Binding-site contacts:
Ligand atom O5 contacts residue THR181 of chain 1.A at 4.1 Å.
Ligand atom C1 contacts residue ASN179 of chain 1.A at 1.4 Å.
Ligand atom N2 contacts residue VAL307 of chain 1.A at 4.3 Å.
Ligand atom C6 contacts residue GLU200 of chain 1.A at 4.0 Å.
Ligand atom O7 contacts residue ASN179 of chain 1.A at 3.5 Å (h-bond).
Ligand atom O6 contacts residue TYR198 of chain 1.A at 3.3 Å (h-bond).
Ligand atom C7 contacts residue ASN179 of chain 1.A at 3.5 Å.
Ligand atom C5 contacts residue GLU200 of chain 1.A at 4.3 Å.
Ligand atom O5 contacts residue GLU200 of chain 1.A at 3.3 Å (salt-bridge).
Ligand atom C6 contacts residue THR181 of chain 1.A at 4.5 Å.
Ligand atom N2 contacts residue ASN179 of chain 1.A at 3.0 Å (h-bond).
Ligand atom C1 contacts residue THR181 of chain 1.A at 4.3 Å.
Ligand atom C3 contacts residue ASN179 of chain 1.A at 3.8 Å.
Ligand atom C1 contacts residue GLU200 of chain 1.A at 4.2 Å.
Ligand atom C5 contacts residue ASN179 of chain 1.A at 3.6 Å.
Ligand atom O5 contacts residue ASN179 of chain 1.A at 2.3 Å (h-bond).
Ligand atom C2 contacts residue ASN179 of chain 1.A at 2.5 Å.
Ligand atom O6 contacts residue GLU200 of chain 1.A at 3.8 Å.
Ligand atom C8 contacts residue VAL307 of chain 1.A at 3.7 Å (hydrophobic).
Ligand atom O6 contacts residue THR181 of chain 1.A at 3.6 Å.
Ligand atom C5 contacts residue THR181 of chain 1.A at 4.1 Å.
Ligand atom C4 contacts residue ASN179 of chain 1.A at 4.2 Å.
Ligand atom C7 contacts residue VAL307 of chain 1.A at 4.3 Å (hydrophobic).
Ligand atom C6 contacts residue TYR198 of chain 1.A at 4.3 Å (hydrophobic).

The small molecule below binds the protein below.
Small molecule (SMILES): CC(=O)N[C@@H]1[C@@H](O)[C@H](O)[C@@H](CO)O[C@H]1O

Sequence of chain 1.A:
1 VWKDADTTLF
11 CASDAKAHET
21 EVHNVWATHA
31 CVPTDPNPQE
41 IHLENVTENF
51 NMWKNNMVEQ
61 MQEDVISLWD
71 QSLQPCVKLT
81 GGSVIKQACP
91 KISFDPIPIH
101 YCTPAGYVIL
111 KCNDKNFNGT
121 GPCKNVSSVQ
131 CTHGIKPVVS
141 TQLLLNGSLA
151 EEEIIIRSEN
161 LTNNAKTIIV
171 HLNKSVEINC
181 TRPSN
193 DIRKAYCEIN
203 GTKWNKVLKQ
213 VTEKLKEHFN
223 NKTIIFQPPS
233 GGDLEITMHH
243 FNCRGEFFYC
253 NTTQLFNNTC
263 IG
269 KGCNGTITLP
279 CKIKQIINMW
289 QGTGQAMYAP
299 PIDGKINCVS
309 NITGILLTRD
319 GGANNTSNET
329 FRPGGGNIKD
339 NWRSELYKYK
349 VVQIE